This small molecule binds to this protein.
Small molecule (SMILES): Cc1cc(CCCOc2c(C)cc(-c3noc(C(F)(F)F)n3)cc2C)on1

Binding-site contacts:
Ligand atom F1 contacts residue MET124 of chain 1.A at 3.5 Å.
Ligand atom C2A contacts residue PHE179 of chain 1.A at 3.5 Å (hydrophobic).
Ligand atom F3 contacts residue MET143 of chain 1.A at 3.3 Å.
Ligand atom C4 contacts residue TYR190 of chain 1.A at 3.6 Å (hydrophobic).
Ligand atom CM3 contacts residue TYR190 of chain 1.A at 3.7 Å (hydrophobic).
Ligand atom C1B contacts residue ILE98 of chain 1.A at 3.7 Å (hydrophobic).
Ligand atom CM4 contacts residue TYR142 of chain 1.A at 3.5 Å (hydrophobic).
Ligand atom F2 contacts residue VAL168 of chain 1.A at 2.9 Å.
Ligand atom F3 contacts residue TYR142 of chain 1.A at 2.6 Å.
Ligand atom C1C contacts residue MET214 of chain 1.A at 3.5 Å (hydrophobic).
Ligand atom N1A contacts residue PHE179 of chain 1.A at 3.6 Å.
Ligand atom F2 contacts residue PHE179 of chain 1.A at 3.6 Å.
Ligand atom CM6 contacts residue MET214 of chain 1.A at 3.4 Å (hydrophobic).
Ligand atom N1A contacts residue TYR144 of chain 1.A at 3.3 Å.
Ligand atom C6B contacts residue LEU181 of chain 1.A at 3.5 Å (hydrophobic).
Ligand atom C3 contacts residue LEU100 of chain 1.A at 3.6 Å (hydrophobic).
Ligand atom O1 contacts residue MET214 of chain 1.A at 3.3 Å.
Ligand atom F3 contacts residue TYR144 of chain 1.A at 3.1 Å.
Ligand atom F3 contacts residue ALA166 of chain 1.A at 3.2 Å.
Ligand atom CM2 contacts residue ILE122 of chain 1.A at 3.5 Å (hydrophobic).
Ligand atom C3A contacts residue TYR144 of chain 1.A at 3.7 Å (hydrophobic).
Ligand atom F2 contacts residue TYR142 of chain 1.A at 3.6 Å.
Ligand atom C5B contacts residue LEU181 of chain 1.A at 3.5 Å (hydrophobic).
Ligand atom C3A contacts residue PHE179 of chain 1.A at 3.4 Å (hydrophobic).
Ligand atom N3A contacts residue LEU217 of chain 1.A at 3.6 Å.
Ligand atom O1 contacts residue LEU100 of chain 1.A at 3.7 Å.
Ligand atom CM6 contacts residue LEU184 of chain 1.A at 3.4 Å (hydrophobic).
Ligand atom N2 contacts residue LEU100 of chain 1.A at 3.8 Å.
Ligand atom F1 contacts residue TYR142 of chain 1.A at 3.3 Å.
Ligand atom F1 contacts residue LEU217 of chain 1.A at 3.3 Å.
Ligand atom C2A contacts residue TYR144 of chain 1.A at 3.6 Å (hydrophobic).
Ligand atom N3A contacts residue PHE179 of chain 1.A at 3.2 Å.
Ligand atom O1B contacts residue ILE98 of chain 1.A at 3.1 Å.
Ligand atom CM6 contacts residue TYR144 of chain 1.A at 3.6 Å (hydrophobic).
Ligand atom CM3 contacts residue ASN212 of chain 1.A at 3.6 Å.
Ligand atom O1A contacts residue TYR144 of chain 1.A at 3.3 Å.
Ligand atom C4 contacts residue LEU100 of chain 1.A at 3.7 Å (hydrophobic).
Ligand atom C5B contacts residue TYR144 of chain 1.A at 3.7 Å (hydrophobic).
Ligand atom C4B contacts residue LEU181 of chain 1.A at 3.8 Å (hydrophobic).
Ligand atom C1B contacts residue LEU181 of chain 1.A at 3.8 Å (hydrophobic).

Sequence of chain 1.A:
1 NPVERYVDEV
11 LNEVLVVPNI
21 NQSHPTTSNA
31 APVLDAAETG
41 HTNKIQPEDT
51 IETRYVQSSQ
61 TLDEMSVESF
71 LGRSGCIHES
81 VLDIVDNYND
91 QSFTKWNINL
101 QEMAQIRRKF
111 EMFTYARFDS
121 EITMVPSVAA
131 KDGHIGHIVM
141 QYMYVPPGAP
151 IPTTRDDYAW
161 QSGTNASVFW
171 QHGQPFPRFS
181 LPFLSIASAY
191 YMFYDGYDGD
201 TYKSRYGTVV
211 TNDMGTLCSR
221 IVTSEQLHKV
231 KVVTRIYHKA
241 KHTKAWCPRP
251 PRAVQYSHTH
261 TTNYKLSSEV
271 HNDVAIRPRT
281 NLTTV

Sequence of chain 1.C:
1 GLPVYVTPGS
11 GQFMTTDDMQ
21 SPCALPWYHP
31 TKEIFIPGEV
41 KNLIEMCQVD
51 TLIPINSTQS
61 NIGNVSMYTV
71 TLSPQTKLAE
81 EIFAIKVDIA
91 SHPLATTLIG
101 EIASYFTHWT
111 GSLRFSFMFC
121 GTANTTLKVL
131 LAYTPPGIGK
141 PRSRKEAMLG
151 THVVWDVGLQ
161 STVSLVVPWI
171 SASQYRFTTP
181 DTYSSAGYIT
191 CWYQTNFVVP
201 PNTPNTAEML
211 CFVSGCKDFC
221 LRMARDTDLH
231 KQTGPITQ